Sequence of chain 1.B:
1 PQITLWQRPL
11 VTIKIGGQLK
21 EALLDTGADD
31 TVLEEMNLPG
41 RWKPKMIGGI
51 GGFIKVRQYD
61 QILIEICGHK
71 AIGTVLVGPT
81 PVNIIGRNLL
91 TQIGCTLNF

Binding-site contacts:
Ligand atom C15 contacts residue PRO81 of chain 1.B at 3.4 Å (hydrophobic).
Ligand atom O22 contacts residue GLY27 of chain 1.A at 3.4 Å (h-bond).
Ligand atom C44 contacts residue ASP25 of chain 1.A at 3.2 Å.
Ligand atom C17 contacts residue VAL82 of chain 1.B at 2.9 Å (hydrophobic).
Ligand atom O60 contacts residue ASP29 of chain 1.B at 3.0 Å (salt-bridge).
Ligand atom O40 contacts residue GLY27 of chain 1.A at 3.1 Å.
Ligand atom O42 contacts residue ASP25 of chain 1.A at 2.6 Å (salt-bridge).
Ligand atom O6 contacts residue ILE47 of chain 1.A at 3.3 Å.
Ligand atom C1 contacts residue ASP30 of chain 1.A at 3.5 Å.
Ligand atom C70 contacts residue GLY49 of chain 1.B at 3.4 Å.
Ligand atom O42 contacts residue ASP25 of chain 1.B at 2.8 Å (salt-bridge).
Ligand atom O22 contacts residue ASP29 of chain 1.A at 3.4 Å (salt-bridge).
Ligand atom O6 contacts residue GLY48 of chain 1.A at 3.5 Å (h-bond).
Ligand atom O40 contacts residue ASP25 of chain 1.B at 2.4 Å (salt-bridge).
Ligand atom O29 contacts residue GLY49 of chain 1.A at 3.4 Å.
Ligand atom N51 contacts residue GLY27 of chain 1.B at 3.0 Å (h-bond).
Ligand atom C80 contacts residue MET46 of chain 1.B at 3.2 Å (hydrophobic).
Ligand atom C71 contacts residue GLY48 of chain 1.B at 3.0 Å.
Ligand atom C46 contacts residue ILE84 of chain 1.A at 3.4 Å (hydrophobic).
Ligand atom C69 contacts residue PHE53 of chain 1.B at 3.4 Å (hydrophobic).
Ligand atom C48 contacts residue VAL82 of chain 1.A at 3.0 Å (hydrophobic).
Ligand atom C41 contacts residue ASP25 of chain 1.B at 3.3 Å.
Ligand atom C36 contacts residue GLY49 of chain 1.A at 3.5 Å.
Ligand atom C16 contacts residue PRO81 of chain 1.B at 3.4 Å (hydrophobic).
Ligand atom N58 contacts residue GLY48 of chain 1.B at 2.9 Å (h-bond).
Ligand atom C70 contacts residue GLY48 of chain 1.B at 2.9 Å.
Ligand atom C18 contacts residue VAL82 of chain 1.B at 3.4 Å (hydrophobic).
Ligand atom O75 contacts residue ILE47 of chain 1.B at 3.1 Å.
Ligand atom C41 contacts residue ASP25 of chain 1.A at 3.4 Å.
Ligand atom O7 contacts residue GLY48 of chain 1.A at 3.0 Å (h-bond).
Ligand atom C14 contacts residue PRO81 of chain 1.B at 3.4 Å (hydrophobic).
Ligand atom O75 contacts residue GLY48 of chain 1.B at 2.5 Å (h-bond).
Ligand atom C35 contacts residue ILE50 of chain 1.A at 3.4 Å (hydrophobic).
Ligand atom C61 contacts residue GLY48 of chain 1.B at 3.5 Å.
Ligand atom O76 contacts residue ILE47 of chain 1.B at 3.2 Å.
Ligand atom C39 contacts residue ASP25 of chain 1.B at 2.8 Å.
Ligand atom N23 contacts residue GLY48 of chain 1.A at 2.9 Å (h-bond).
Ligand atom O42 contacts residue GLY27 of chain 1.B at 3.3 Å.
Ligand atom C49 contacts residue VAL82 of chain 1.A at 3.4 Å (hydrophobic).
Ligand atom C35 contacts residue GLY49 of chain 1.A at 3.5 Å.

Sequence of chain 1.A:
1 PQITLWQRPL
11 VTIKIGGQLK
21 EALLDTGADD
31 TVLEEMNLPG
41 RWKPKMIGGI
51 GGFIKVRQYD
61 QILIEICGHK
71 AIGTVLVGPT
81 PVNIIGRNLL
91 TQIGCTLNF

This protein binds this small molecule.
Small molecule (SMILES): CC(C)[C@H](NC(=O)[C@H](Cc1cccc2ccccc12)CS(=O)(=O)C(C)(C)C)C(=O)N[C@@H](Cc1ccccc1)[C@@H](O)[C@H](O)[C@H](Cc1ccccc1)NC(=O)[C@@H](NC(=O)[C@H](Cc1cccc2ccccc12)CS(=O)(=O)C(C)(C)C)C(C)C